The protein below binds the small molecule below.
Small molecule (SMILES): CC(=O)N[C@@H]1[C@@H](O)[C@H](O)[C@@H](CO)O[C@H]1O

Sequence of chain 1.A:
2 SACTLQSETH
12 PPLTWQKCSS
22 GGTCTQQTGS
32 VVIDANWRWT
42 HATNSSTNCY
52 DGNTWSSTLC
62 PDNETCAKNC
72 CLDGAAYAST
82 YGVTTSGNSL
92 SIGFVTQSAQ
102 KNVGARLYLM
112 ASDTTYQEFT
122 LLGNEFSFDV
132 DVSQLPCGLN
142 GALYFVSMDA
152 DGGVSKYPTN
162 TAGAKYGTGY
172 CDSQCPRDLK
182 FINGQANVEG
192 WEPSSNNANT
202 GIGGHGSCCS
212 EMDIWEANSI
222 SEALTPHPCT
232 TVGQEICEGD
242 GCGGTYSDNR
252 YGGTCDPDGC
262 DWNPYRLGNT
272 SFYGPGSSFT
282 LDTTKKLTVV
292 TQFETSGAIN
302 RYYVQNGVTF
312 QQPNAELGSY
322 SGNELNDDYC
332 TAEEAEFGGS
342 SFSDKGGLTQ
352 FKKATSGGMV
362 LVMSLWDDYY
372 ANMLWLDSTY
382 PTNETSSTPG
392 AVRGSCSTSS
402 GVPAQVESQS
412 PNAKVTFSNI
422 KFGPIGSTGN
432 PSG

Binding-site contacts:
Ligand atom C8 contacts residue GLU385 of chain 1.A at 3.5 Å.
Ligand atom C7 contacts residue GLU385 of chain 1.A at 4.1 Å.
Ligand atom C5 contacts residue ASN384 of chain 1.A at 3.6 Å.
Ligand atom N2 contacts residue GLU385 of chain 1.A at 3.0 Å (salt-bridge).
Ligand atom C7 contacts residue ASN384 of chain 1.A at 3.2 Å.
Ligand atom C2 contacts residue ASN384 of chain 1.A at 2.4 Å.
Ligand atom O5 contacts residue ASN384 of chain 1.A at 2.3 Å (h-bond).
Ligand atom C3 contacts residue ASN384 of chain 1.A at 3.7 Å.
Ligand atom C4 contacts residue ASN384 of chain 1.A at 4.2 Å.
Ligand atom C1 contacts residue ASN384 of chain 1.A at 1.4 Å.
Ligand atom C3 contacts residue GLU385 of chain 1.A at 3.6 Å.
Ligand atom N2 contacts residue ASN384 of chain 1.A at 2.9 Å (h-bond).
Ligand atom O7 contacts residue ASN384 of chain 1.A at 3.4 Å (h-bond).
Ligand atom O3 contacts residue GLU385 of chain 1.A at 4.3 Å.
Ligand atom C2 contacts residue GLU385 of chain 1.A at 3.5 Å.
Ligand atom C8 contacts residue ASN384 of chain 1.A at 3.5 Å.
Ligand atom C1 contacts residue GLU385 of chain 1.A at 3.6 Å.